Sequence of chain 1.C:
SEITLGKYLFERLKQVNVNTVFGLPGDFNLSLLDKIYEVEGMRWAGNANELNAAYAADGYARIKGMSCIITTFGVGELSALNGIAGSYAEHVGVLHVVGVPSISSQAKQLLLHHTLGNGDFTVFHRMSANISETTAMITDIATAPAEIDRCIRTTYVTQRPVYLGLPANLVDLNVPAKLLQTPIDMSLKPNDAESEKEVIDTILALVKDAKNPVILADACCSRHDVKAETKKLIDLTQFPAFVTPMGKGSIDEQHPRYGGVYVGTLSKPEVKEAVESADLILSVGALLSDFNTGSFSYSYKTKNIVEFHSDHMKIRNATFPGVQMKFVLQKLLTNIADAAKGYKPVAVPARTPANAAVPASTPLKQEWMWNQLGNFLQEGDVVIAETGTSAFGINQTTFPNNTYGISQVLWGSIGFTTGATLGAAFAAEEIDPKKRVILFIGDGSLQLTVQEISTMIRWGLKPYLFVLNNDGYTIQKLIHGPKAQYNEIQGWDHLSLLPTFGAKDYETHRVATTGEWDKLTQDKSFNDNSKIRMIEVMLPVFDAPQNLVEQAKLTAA

Binding-site contacts:
Ligand atom O1 contacts residue ILE476 of chain 1.C at 4.3 Å.
Ligand atom C3 contacts residue PHE292 of chain 1.C at 4.0 Å (hydrophobic).
Ligand atom O2 contacts residue HIS114 of chain 1.D at 3.7 Å.
Ligand atom N contacts residue TPP1 of chain 1.M at 3.2 Å.
Ligand atom N contacts residue GLY27 of chain 1.D at 3.7 Å.
Ligand atom C3 contacts residue THR388 of chain 1.C at 3.7 Å.
Ligand atom O1 contacts residue TPP1 of chain 1.M at 3.4 Å.
Ligand atom O2 contacts residue ASP28 of chain 1.D at 3.4 Å.
Ligand atom C3 contacts residue TPP1 of chain 1.M at 3.2 Å.
Ligand atom O2 contacts residue TPP1 of chain 1.M at 4.3 Å.
Ligand atom C1 contacts residue GLN477 of chain 1.C at 3.8 Å.
Ligand atom N contacts residue GLN477 of chain 1.C at 2.9 Å (h-bond).
Ligand atom C2 contacts residue TPP1 of chain 1.M at 2.2 Å.
Ligand atom O3 contacts residue HIS115 of chain 1.D at 3.1 Å (h-bond).
Ligand atom C1 contacts residue TPP1 of chain 1.M at 3.0 Å.
Ligand atom O2 contacts residue PHE292 of chain 1.C at 4.3 Å.
Ligand atom C2 contacts residue GLN477 of chain 1.C at 4.4 Å.
Ligand atom C2 contacts residue THR388 of chain 1.C at 4.3 Å.
Ligand atom N contacts residue ASP28 of chain 1.D at 2.9 Å (salt-bridge).
Ligand atom O3 contacts residue HIS114 of chain 1.D at 4.2 Å.
Ligand atom O1 contacts residue GLN477 of chain 1.C at 3.5 Å.
Ligand atom C1 contacts residue ASP28 of chain 1.D at 4.1 Å.
Ligand atom O3 contacts residue THR388 of chain 1.C at 4.5 Å.
Ligand atom O3 contacts residue GLY413 of chain 1.C at 4.2 Å.
Ligand atom O3 contacts residue TPP1 of chain 1.M at 2.9 Å.

This protein binds this small molecule.
Small molecule (SMILES): C[C@H](O)[C@](N)([O-])O

Sequence of chain 1.D:
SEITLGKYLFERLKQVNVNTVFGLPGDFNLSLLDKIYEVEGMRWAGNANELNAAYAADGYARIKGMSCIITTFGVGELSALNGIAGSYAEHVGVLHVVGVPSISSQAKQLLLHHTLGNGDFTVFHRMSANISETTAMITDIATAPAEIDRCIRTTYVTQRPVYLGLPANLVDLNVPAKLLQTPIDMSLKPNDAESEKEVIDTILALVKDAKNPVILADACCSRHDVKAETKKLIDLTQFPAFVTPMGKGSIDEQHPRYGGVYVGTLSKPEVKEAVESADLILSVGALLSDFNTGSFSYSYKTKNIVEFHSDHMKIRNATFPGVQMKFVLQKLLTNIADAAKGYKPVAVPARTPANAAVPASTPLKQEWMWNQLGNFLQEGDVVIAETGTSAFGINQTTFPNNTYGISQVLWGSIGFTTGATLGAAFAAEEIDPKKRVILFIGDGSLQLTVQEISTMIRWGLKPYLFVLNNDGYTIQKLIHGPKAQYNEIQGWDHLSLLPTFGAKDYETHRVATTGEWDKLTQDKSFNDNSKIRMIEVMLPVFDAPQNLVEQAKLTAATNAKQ